Binding-site contacts:
Ligand atom C5 contacts residue ASN339 of chain 1.B at 3.6 Å.
Ligand atom N2 contacts residue ASN339 of chain 1.B at 2.9 Å (h-bond).
Ligand atom C6 contacts residue SER341 of chain 1.B at 4.5 Å.
Ligand atom C2 contacts residue ASN339 of chain 1.B at 2.5 Å.
Ligand atom C8 contacts residue ASN339 of chain 1.B at 4.1 Å.
Ligand atom C7 contacts residue ASN339 of chain 1.B at 3.4 Å.
Ligand atom C1 contacts residue ASN339 of chain 1.B at 1.4 Å.
Ligand atom C8 contacts residue PHE330 of chain 1.B at 3.3 Å (hydrophobic).
Ligand atom C1 contacts residue SER341 of chain 1.B at 4.2 Å.
Ligand atom O7 contacts residue ASN339 of chain 1.B at 3.4 Å (h-bond).
Ligand atom C7 contacts residue PHE330 of chain 1.B at 4.1 Å (hydrophobic).
Ligand atom C5 contacts residue SER341 of chain 1.B at 4.2 Å.
Ligand atom O6 contacts residue ASN339 of chain 1.B at 4.5 Å.
Ligand atom C4 contacts residue ASN339 of chain 1.B at 4.2 Å.
Ligand atom O5 contacts residue ASN339 of chain 1.B at 2.3 Å (h-bond).
Ligand atom O7 contacts residue PHE330 of chain 1.B at 4.4 Å.
Ligand atom O5 contacts residue SER341 of chain 1.B at 4.2 Å.
Ligand atom C3 contacts residue ASN339 of chain 1.B at 3.8 Å.

The small molecule below binds the protein below.
Small molecule (SMILES): CC(=O)N[C@@H]1[C@@H](O)[C@H](O)[C@@H](CO)O[C@H]1O

Sequence of chain 1.B:
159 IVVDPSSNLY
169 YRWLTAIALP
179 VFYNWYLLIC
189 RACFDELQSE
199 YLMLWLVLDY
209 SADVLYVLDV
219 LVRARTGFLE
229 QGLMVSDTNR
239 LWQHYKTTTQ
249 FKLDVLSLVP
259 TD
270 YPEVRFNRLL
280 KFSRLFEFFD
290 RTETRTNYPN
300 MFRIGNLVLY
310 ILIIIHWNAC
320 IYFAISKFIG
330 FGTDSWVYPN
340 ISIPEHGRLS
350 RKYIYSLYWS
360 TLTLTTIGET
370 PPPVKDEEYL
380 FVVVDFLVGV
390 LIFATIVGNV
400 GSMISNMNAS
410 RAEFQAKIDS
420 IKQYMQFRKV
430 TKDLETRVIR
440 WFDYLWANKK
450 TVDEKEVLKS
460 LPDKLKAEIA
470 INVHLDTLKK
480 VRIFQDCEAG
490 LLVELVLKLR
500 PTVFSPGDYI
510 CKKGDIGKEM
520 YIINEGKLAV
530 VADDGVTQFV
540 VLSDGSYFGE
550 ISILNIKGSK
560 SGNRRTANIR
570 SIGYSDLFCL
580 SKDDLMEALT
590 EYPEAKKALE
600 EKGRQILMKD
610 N